Binding-site contacts:
Ligand atom C5 contacts residue ASN304 of chain 1.C at 3.7 Å.
Ligand atom C1 contacts residue ILE325 of chain 1.C at 3.8 Å (hydrophobic).
Ligand atom N2 contacts residue ASN304 of chain 1.C at 2.8 Å (h-bond).
Ligand atom O7 contacts residue ILE325 of chain 1.C at 4.4 Å.
Ligand atom C7 contacts residue ASN304 of chain 1.C at 3.8 Å.
Ligand atom C2 contacts residue ILE325 of chain 1.C at 3.9 Å (hydrophobic).
Ligand atom O5 contacts residue ILE325 of chain 1.C at 3.7 Å.
Ligand atom C2 contacts residue ASN304 of chain 1.C at 2.4 Å.
Ligand atom O5 contacts residue ASN304 of chain 1.C at 2.4 Å (h-bond).
Ligand atom C4 contacts residue ASN304 of chain 1.C at 4.3 Å.
Ligand atom C1 contacts residue ASN304 of chain 1.C at 1.4 Å.
Ligand atom O7 contacts residue ASN304 of chain 1.C at 4.2 Å.
Ligand atom C3 contacts residue ASN304 of chain 1.C at 3.8 Å.

This small molecule binds to this protein.
Small molecule (SMILES): CC(=O)N[C@@H]1[C@@H](O)[C@H](O)[C@@H](CO)O[C@H]1O

Sequence of chain 1.C:
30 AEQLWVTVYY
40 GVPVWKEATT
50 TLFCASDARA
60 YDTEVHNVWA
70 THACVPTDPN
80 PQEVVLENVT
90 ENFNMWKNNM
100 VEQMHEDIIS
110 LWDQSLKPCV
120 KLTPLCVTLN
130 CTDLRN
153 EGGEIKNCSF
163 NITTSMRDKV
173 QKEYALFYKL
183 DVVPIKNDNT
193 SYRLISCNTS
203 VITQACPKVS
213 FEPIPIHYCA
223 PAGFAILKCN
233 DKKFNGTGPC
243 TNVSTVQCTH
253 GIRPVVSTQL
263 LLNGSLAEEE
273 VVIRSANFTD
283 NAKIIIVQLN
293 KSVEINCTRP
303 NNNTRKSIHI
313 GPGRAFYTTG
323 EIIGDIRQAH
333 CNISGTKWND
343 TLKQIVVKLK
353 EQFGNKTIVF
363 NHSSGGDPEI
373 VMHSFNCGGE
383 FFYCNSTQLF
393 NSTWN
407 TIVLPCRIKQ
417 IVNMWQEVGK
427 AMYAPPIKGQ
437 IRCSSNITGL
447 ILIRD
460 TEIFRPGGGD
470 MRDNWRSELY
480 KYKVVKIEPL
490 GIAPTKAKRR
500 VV